A protein and the small-molecule ligand that binds it are described below.
Small molecule (SMILES): CC(=O)N[C@@H]1[C@@H](O)[C@H](O)[C@@H](CO)O[C@H]1O

Binding-site contacts:
Ligand atom C5 contacts residue ASN25 of chain 2.A at 3.6 Å.
Ligand atom C7 contacts residue ASN25 of chain 2.A at 3.6 Å.
Ligand atom N2 contacts residue ASN25 of chain 2.A at 2.9 Å (h-bond).
Ligand atom C2 contacts residue ASN25 of chain 2.A at 2.4 Å.
Ligand atom C8 contacts residue GLU23 of chain 2.A at 3.2 Å.
Ligand atom C1 contacts residue ASN25 of chain 2.A at 1.4 Å.
Ligand atom O6 contacts residue PRO13 of chain 2.A at 4.0 Å.
Ligand atom O5 contacts residue ASN25 of chain 2.A at 2.3 Å (h-bond).
Ligand atom C4 contacts residue ASN25 of chain 2.A at 4.2 Å.
Ligand atom C8 contacts residue VAL24 of chain 2.A at 4.1 Å (hydrophobic).
Ligand atom O7 contacts residue ASN25 of chain 2.A at 3.9 Å.
Ligand atom C3 contacts residue ASN25 of chain 2.A at 3.8 Å.

Sequence of chain 2.A:
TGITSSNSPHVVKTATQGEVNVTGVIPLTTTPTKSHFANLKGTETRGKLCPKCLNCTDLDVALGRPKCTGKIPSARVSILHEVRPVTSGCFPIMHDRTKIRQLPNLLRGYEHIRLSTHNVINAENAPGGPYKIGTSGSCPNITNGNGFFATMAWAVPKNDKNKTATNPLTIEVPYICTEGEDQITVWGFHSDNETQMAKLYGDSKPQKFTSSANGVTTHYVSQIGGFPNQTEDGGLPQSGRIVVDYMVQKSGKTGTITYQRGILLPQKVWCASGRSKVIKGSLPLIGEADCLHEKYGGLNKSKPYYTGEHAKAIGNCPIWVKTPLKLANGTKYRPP